Binding-site contacts:
Ligand atom C5 contacts residue ASN288 of chain 1.A at 3.8 Å.
Ligand atom C2 contacts residue GLN286 of chain 1.A at 4.1 Å.
Ligand atom O7 contacts residue ASN324 of chain 1.A at 4.1 Å.
Ligand atom C3 contacts residue ASN288 of chain 1.A at 3.9 Å.
Ligand atom C4 contacts residue GLN286 of chain 1.A at 4.4 Å.
Ligand atom C8 contacts residue VAL325 of chain 1.A at 3.8 Å (hydrophobic).
Ligand atom O7 contacts residue ASN288 of chain 1.A at 3.6 Å (h-bond).
Ligand atom C8 contacts residue SER404 of chain 1.A at 4.3 Å.
Ligand atom C8 contacts residue GLN286 of chain 1.A at 4.4 Å.
Ligand atom N2 contacts residue GLN286 of chain 1.A at 4.1 Å.
Ligand atom O5 contacts residue ASN288 of chain 1.A at 2.4 Å (h-bond).
Ligand atom C1 contacts residue GLN286 of chain 1.A at 3.6 Å.
Ligand atom N2 contacts residue ASN288 of chain 1.A at 2.9 Å (h-bond).
Ligand atom C5 contacts residue ARG435 of chain 1.A at 4.3 Å.
Ligand atom C7 contacts residue ASN288 of chain 1.A at 3.4 Å.
Ligand atom O6 contacts residue ARG435 of chain 1.A at 3.2 Å (salt-bridge).
Ligand atom O5 contacts residue ARG435 of chain 1.A at 3.3 Å (salt-bridge).
Ligand atom C1 contacts residue ASN288 of chain 1.A at 1.5 Å.
Ligand atom C3 contacts residue GLN286 of chain 1.A at 3.7 Å.
Ligand atom C6 contacts residue ARG435 of chain 1.A at 3.9 Å.
Ligand atom C2 contacts residue ASN288 of chain 1.A at 2.5 Å.
Ligand atom C8 contacts residue ASN324 of chain 1.A at 3.5 Å.
Ligand atom C1 contacts residue ARG435 of chain 1.A at 4.2 Å.
Ligand atom C5 contacts residue GLN286 of chain 1.A at 4.0 Å.
Ligand atom O5 contacts residue GLN286 of chain 1.A at 4.3 Å.
Ligand atom C4 contacts residue ASN288 of chain 1.A at 4.3 Å.
Ligand atom C7 contacts residue ASN324 of chain 1.A at 4.3 Å.
Ligand atom C8 contacts residue SER326 of chain 1.A at 3.4 Å.

The small molecule below binds the protein below.
Small molecule (SMILES): CC(=O)N[C@@H]1[C@@H](O)[C@H](O)[C@@H](CO)O[C@H]1O

Sequence of chain 1.A:
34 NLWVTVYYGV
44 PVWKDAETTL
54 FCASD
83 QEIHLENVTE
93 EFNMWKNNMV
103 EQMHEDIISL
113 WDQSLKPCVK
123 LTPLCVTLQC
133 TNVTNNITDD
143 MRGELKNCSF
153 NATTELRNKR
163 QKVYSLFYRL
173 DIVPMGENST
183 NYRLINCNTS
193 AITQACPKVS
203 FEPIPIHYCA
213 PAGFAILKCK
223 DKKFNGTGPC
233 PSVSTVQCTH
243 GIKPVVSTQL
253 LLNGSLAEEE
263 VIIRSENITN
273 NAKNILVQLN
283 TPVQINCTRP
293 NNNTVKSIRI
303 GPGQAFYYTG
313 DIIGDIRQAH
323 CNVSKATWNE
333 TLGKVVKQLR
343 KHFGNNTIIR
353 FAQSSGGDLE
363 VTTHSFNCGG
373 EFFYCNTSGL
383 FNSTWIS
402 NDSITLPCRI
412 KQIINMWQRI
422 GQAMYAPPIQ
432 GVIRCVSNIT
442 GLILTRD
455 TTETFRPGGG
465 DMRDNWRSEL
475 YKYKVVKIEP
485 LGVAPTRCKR